Sequence of chain 1.E:
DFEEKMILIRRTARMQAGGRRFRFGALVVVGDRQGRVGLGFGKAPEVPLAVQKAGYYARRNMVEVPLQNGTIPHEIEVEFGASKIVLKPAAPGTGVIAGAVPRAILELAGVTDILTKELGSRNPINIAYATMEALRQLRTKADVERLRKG

Binding-site contacts:
Ligand atom C3' contacts residue ARG24 of chain 1.E at 4.1 Å.
Ligand atom O2' contacts residue ARG24 of chain 1.E at 3.0 Å (salt-bridge).
Ligand atom O3' contacts residue GLN162 of chain 1.C at 3.4 Å.
Ligand atom O3' contacts residue ARG24 of chain 1.E at 4.2 Å.
Ligand atom O2' contacts residue GLN162 of chain 1.C at 4.0 Å.
Ligand atom OP2 contacts residue ARG24 of chain 1.E at 3.9 Å.
Ligand atom O2' contacts residue PRO48 of chain 1.L at 4.3 Å.
Ligand atom C1' contacts residue GLN162 of chain 1.C at 3.9 Å.
Ligand atom C2' contacts residue GLN162 of chain 1.C at 4.4 Å.
Ligand atom C2' contacts residue ARG24 of chain 1.E at 3.9 Å.

Sequence of chain 1.L:
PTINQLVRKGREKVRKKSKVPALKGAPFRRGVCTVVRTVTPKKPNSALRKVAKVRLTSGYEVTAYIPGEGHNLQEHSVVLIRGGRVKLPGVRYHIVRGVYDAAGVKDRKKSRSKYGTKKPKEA

Sequence of chain 1.C:
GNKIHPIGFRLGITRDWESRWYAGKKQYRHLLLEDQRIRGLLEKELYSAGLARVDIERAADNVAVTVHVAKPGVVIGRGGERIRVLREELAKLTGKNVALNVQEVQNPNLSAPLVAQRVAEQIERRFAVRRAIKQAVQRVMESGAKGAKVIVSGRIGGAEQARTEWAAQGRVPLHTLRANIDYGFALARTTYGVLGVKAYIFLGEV

The protein below binds the small molecule below.
Small molecule (SMILES): O=c1ccn([C@@H]2O[C@H](CO[P](=O)(O)O[C@H]3[C@@H](O)[C@H](n4ccc(=O)[nH]c4=O)O[C@@H]3CO[P](=O)(O)O[C@H]3[C@@H](O)[C@H](n4ccc(=O)[nH]c4=O)O[C@@H]3CO[P](=O)(O)O[C@H]3[C@@H](O)[C@H](n4ccc(=O)[nH]c4=O)O[C@@H]3CO[P](=O)(O)O[C@H]3[C@@H](O)[C@H](n4ccc(=O)[nH]c4=O)O[C@@H]3CO[P](=O)(O)O[C@H]3[C@@H](O)[C@H](n4ccc(=O)[nH]c4=O)O[C@@H]3CO)[C@@H](O)[C@H]2O)c(=O)[nH]1